Sequence of chain 1.K:
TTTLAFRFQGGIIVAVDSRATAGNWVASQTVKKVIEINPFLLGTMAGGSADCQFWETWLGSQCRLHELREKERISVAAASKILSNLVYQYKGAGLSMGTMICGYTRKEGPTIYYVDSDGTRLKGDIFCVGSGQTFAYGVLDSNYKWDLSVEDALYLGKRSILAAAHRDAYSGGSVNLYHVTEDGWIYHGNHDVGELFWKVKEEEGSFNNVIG

Binding-site contacts:
Ligand atom C10 contacts residue THR1 of chain 1.K at 1.5 Å.
Ligand atom C26 contacts residue SER49 of chain 1.K at 3.4 Å.
Ligand atom C3 contacts residue SER49 of chain 1.K at 3.4 Å.
Ligand atom C12 contacts residue THR1 of chain 1.K at 2.4 Å.
Ligand atom C7 contacts residue THR1 of chain 1.K at 2.5 Å.
Ligand atom O21 contacts residue THR1 of chain 1.K at 2.3 Å (h-bond).
Ligand atom C27 contacts residue THR21 of chain 1.K at 3.4 Å.
Ligand atom C12 contacts residue MES1 of chain 1.IA at 3.3 Å.
Ligand atom C11 contacts residue TYR170 of chain 1.K at 3.1 Å (hydrophobic).
Ligand atom C23 contacts residue GLY47 of chain 1.K at 3.5 Å.
Ligand atom C8 contacts residue GLY47 of chain 1.K at 3.6 Å.
Ligand atom O13 contacts residue THR21 of chain 1.K at 3.2 Å (h-bond).
Ligand atom C24 contacts residue GLY47 of chain 1.K at 3.5 Å.
Ligand atom O21 contacts residue MES1 of chain 1.IA at 2.6 Å (h-bond).
Ligand atom C4 contacts residue SER49 of chain 1.K at 3.4 Å.
Ligand atom C9 contacts residue THR1 of chain 1.K at 1.4 Å.
Ligand atom N28 contacts residue ASP126 of chain 1.L at 3.2 Å (salt-bridge).
Ligand atom O49 contacts residue ALA20 of chain 1.K at 3.2 Å.
Ligand atom C12 contacts residue SER131 of chain 1.K at 3.7 Å.
Ligand atom O49 contacts residue THR21 of chain 1.K at 3.0 Å (h-bond).
Ligand atom C3 contacts residue VAL31 of chain 1.K at 3.4 Å (hydrophobic).
Ligand atom C42 contacts residue GLY47 of chain 1.K at 3.5 Å.
Ligand atom O13 contacts residue THR1 of chain 1.K at 3.6 Å.
Ligand atom C10 contacts residue TYR170 of chain 1.K at 3.5 Å (hydrophobic).
Ligand atom C42 contacts residue GLY48 of chain 1.K at 3.6 Å.
Ligand atom C8 contacts residue THR1 of chain 1.K at 2.3 Å.
Ligand atom N25 contacts residue THR21 of chain 1.K at 2.8 Å (h-bond).
Ligand atom C38 contacts residue SER49 of chain 1.K at 3.5 Å.
Ligand atom O39 contacts residue SER49 of chain 1.K at 3.0 Å (h-bond).
Ligand atom C9 contacts residue MES1 of chain 1.IA at 3.6 Å.
Ligand atom O21 contacts residue GLY47 of chain 1.K at 3.1 Å (h-bond).
Ligand atom C7 contacts residue GLY47 of chain 1.K at 3.4 Å.
Ligand atom N22 contacts residue THR1 of chain 1.K at 3.6 Å.
Ligand atom C26 contacts residue THR21 of chain 1.K at 3.6 Å.
Ligand atom C11 contacts residue THR1 of chain 1.K at 2.5 Å.
Ligand atom C11 contacts residue LYS33 of chain 1.K at 3.6 Å.
Ligand atom C11 contacts residue ARG19 of chain 1.K at 3.2 Å.
Ligand atom C30 contacts residue ASP126 of chain 1.L at 3.5 Å.
Ligand atom N22 contacts residue GLY47 of chain 1.K at 2.8 Å (h-bond).
Ligand atom C4 contacts residue VAL31 of chain 1.K at 3.4 Å (hydrophobic).

Sequence of chain 1.L:
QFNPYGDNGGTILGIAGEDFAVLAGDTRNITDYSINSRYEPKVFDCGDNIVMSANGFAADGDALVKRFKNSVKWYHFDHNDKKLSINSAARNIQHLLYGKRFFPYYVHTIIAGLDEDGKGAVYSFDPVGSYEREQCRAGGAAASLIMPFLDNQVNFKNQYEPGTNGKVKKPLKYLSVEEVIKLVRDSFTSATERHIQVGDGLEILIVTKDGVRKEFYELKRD

A protein and the small-molecule ligand that binds it are described below.
Small molecule (SMILES): COc1ccc(C[C@H](NC(=O)[C@H](C)NC(=O)CN2CCOCC2)C(=O)N[C@@H](Cc2ccccc2)[C@@H](O)[C@H](C)CO)cc1